Binding-site contacts:
Ligand atom C6 contacts residue NAG1 of chain 1.O at 4.1 Å.
Ligand atom C3 contacts residue ASN416 of chain 1.B at 3.8 Å.
Ligand atom N2 contacts residue ASN416 of chain 1.B at 2.9 Å (h-bond).
Ligand atom C8 contacts residue ASN416 of chain 1.B at 4.1 Å.
Ligand atom N2 contacts residue PRO261 of chain 1.B at 3.0 Å.
Ligand atom C8 contacts residue PRO261 of chain 1.B at 3.0 Å (hydrophobic).
Ligand atom O7 contacts residue PRO261 of chain 1.B at 1.4 Å.
Ligand atom C1 contacts residue ASN416 of chain 1.B at 1.4 Å.
Ligand atom O6 contacts residue ASN232 of chain 1.B at 4.5 Å.
Ligand atom O7 contacts residue ASN416 of chain 1.B at 4.5 Å.
Ligand atom O6 contacts residue NAG1 of chain 1.O at 3.3 Å (h-bond).
Ligand atom C7 contacts residue PRO261 of chain 1.B at 2.1 Å (hydrophobic).
Ligand atom C4 contacts residue ASN416 of chain 1.B at 4.2 Å.
Ligand atom C2 contacts residue PRO261 of chain 1.B at 4.3 Å (hydrophobic).
Ligand atom O6 contacts residue ASN416 of chain 1.B at 4.4 Å.
Ligand atom C8 contacts residue LEU235 of chain 1.B at 3.7 Å (hydrophobic).
Ligand atom O5 contacts residue ASN416 of chain 1.B at 2.4 Å (h-bond).
Ligand atom C7 contacts residue ASN416 of chain 1.B at 3.6 Å.
Ligand atom C5 contacts residue ASN416 of chain 1.B at 3.7 Å.
Ligand atom C2 contacts residue ASN416 of chain 1.B at 2.4 Å.

Sequence of chain 1.B:
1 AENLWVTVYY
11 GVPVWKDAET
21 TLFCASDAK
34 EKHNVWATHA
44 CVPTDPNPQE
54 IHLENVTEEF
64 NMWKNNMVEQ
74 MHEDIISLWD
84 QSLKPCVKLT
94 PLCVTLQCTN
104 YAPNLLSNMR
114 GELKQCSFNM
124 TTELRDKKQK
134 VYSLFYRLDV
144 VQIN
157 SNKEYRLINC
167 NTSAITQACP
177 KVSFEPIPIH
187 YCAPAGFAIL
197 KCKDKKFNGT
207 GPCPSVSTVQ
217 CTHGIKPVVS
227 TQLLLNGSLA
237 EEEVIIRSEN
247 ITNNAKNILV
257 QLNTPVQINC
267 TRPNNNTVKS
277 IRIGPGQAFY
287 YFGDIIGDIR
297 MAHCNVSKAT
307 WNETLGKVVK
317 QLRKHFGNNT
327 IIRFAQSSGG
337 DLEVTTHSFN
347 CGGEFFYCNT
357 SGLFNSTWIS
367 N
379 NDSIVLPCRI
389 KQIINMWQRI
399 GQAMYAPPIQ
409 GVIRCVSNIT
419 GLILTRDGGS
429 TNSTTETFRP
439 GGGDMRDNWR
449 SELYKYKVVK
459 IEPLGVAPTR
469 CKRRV

This small molecule binds to this protein.
Small molecule (SMILES): CC(=O)N[C@H]1[C@H](O[C@H]2[C@H](O)[C@@H](NC(C)=O)CO[C@@H]2CO)O[C@H](CO)[C@@H](O)[C@@H]1O